The small molecule below binds the protein below.
Small molecule (SMILES): CCOC(=O)/C(=N\O)C(=O)CC

Sequence of chain 1.B:
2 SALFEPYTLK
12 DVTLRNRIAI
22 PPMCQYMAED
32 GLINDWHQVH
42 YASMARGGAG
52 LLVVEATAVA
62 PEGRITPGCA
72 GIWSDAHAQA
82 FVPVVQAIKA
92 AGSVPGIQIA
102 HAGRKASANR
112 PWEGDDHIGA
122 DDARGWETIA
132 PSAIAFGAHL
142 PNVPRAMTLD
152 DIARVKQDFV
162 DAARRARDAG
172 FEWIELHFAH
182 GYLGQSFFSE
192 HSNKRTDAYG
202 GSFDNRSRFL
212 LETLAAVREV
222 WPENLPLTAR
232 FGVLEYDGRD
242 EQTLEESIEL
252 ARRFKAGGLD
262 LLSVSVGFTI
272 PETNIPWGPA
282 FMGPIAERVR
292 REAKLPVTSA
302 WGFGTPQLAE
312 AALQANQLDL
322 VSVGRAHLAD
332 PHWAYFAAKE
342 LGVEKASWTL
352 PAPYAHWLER

Binding-site contacts:
Ligand atom C6 contacts residue TRP302 of chain 1.B at 3.9 Å (hydrophobic).
Ligand atom C3 contacts residue TYR183 of chain 1.B at 3.8 Å (hydrophobic).
Ligand atom C4 contacts residue HIS181 of chain 1.B at 3.4 Å.
Ligand atom O3 contacts residue FMN1 of chain 1.K at 3.1 Å (h-bond).
Ligand atom C5 contacts residue ILE66 of chain 1.B at 3.5 Å (hydrophobic).
Ligand atom C6 contacts residue PHE269 of chain 1.B at 3.5 Å (hydrophobic).
Ligand atom O4 contacts residue TYR27 of chain 1.B at 4.3 Å.
Ligand atom C1 contacts residue FMN1 of chain 1.K at 3.3 Å.
Ligand atom C5 contacts residue FMN1 of chain 1.K at 3.6 Å.
Ligand atom N1 contacts residue TYR27 of chain 1.B at 3.9 Å.
Ligand atom O2 contacts residue FMN1 of chain 1.K at 3.1 Å.
Ligand atom C1 contacts residue TYR183 of chain 1.B at 3.5 Å (hydrophobic).
Ligand atom C2 contacts residue FMN1 of chain 1.K at 3.4 Å.
Ligand atom C4 contacts residue TRP302 of chain 1.B at 4.3 Å (hydrophobic).
Ligand atom O2 contacts residue HIS181 of chain 1.B at 2.8 Å (h-bond).
Ligand atom C2 contacts residue TYR183 of chain 1.B at 3.5 Å (hydrophobic).
Ligand atom C5 contacts residue HIS178 of chain 1.B at 3.4 Å.
Ligand atom C5 contacts residue TYR183 of chain 1.B at 3.5 Å (hydrophobic).
Ligand atom N1 contacts residue FMN1 of chain 1.K at 3.6 Å.
Ligand atom O2 contacts residue TYR183 of chain 1.B at 3.3 Å.
Ligand atom O4 contacts residue FMN1 of chain 1.K at 3.8 Å.
Ligand atom C1 contacts residue CYS25 of chain 1.B at 3.9 Å (hydrophobic).
Ligand atom N1 contacts residue TYR183 of chain 1.B at 4.2 Å.
Ligand atom C1 contacts residue HIS178 of chain 1.B at 4.4 Å.
Ligand atom O1 contacts residue HIS181 of chain 1.B at 3.5 Å (h-bond).
Ligand atom C3 contacts residue FMN1 of chain 1.K at 3.4 Å.
Ligand atom C7 contacts residue PHE269 of chain 1.B at 3.9 Å (hydrophobic).
Ligand atom C2 contacts residue HIS181 of chain 1.B at 3.8 Å.
Ligand atom C1 contacts residue ILE66 of chain 1.B at 3.5 Å (hydrophobic).
Ligand atom C3 contacts residue HIS181 of chain 1.B at 4.1 Å.
Ligand atom C7 contacts residue TRP302 of chain 1.B at 4.3 Å (hydrophobic).
Ligand atom O1 contacts residue TYR183 of chain 1.B at 3.9 Å.
Ligand atom O2 contacts residue HIS178 of chain 1.B at 3.0 Å (h-bond).
Ligand atom C6 contacts residue HIS181 of chain 1.B at 3.6 Å.
Ligand atom O3 contacts residue HIS181 of chain 1.B at 3.4 Å (h-bond).
Ligand atom C4 contacts residue FMN1 of chain 1.K at 3.7 Å.
Ligand atom C5 contacts residue ALA57 of chain 1.B at 3.5 Å (hydrophobic).
Ligand atom O3 contacts residue TRP302 of chain 1.B at 3.3 Å.
Ligand atom C5 contacts residue CYS25 of chain 1.B at 4.1 Å (hydrophobic).
Ligand atom C2 contacts residue HIS178 of chain 1.B at 4.0 Å.